Binding-site contacts:
Ligand atom O5' contacts residue ARG19 of chain 46.A at 2.1 Å (salt-bridge).
Ligand atom O3' contacts residue ARG15 of chain 46.A at 3.1 Å (salt-bridge).
Ligand atom OP1 contacts residue ARG19 of chain 46.A at 4.1 Å.
Ligand atom O2 contacts residue A2 of chain 46.B at 3.7 Å.
Ligand atom O2 contacts residue A1 of chain 46.B at 2.7 Å (h-bond).
Ligand atom C4 contacts residue A1 of chain 46.B at 3.4 Å.
Ligand atom C2' contacts residue ARG19 of chain 46.A at 3.6 Å.
Ligand atom O4 contacts residue A3 of chain 46.B at 2.8 Å (h-bond).
Ligand atom C5' contacts residue ARG15 of chain 46.A at 2.5 Å.
Ligand atom N3 contacts residue A3 of chain 46.B at 2.8 Å (h-bond).
Ligand atom O4' contacts residue ARG19 of chain 46.A at 3.9 Å.
Ligand atom C2 contacts residue A1 of chain 46.B at 3.1 Å.
Ligand atom OP2 contacts residue ARG15 of chain 46.A at 2.5 Å.
Ligand atom C3' contacts residue ARG19 of chain 46.A at 3.4 Å.
Ligand atom OP1 contacts residue LYS18 of chain 46.A at 3.7 Å.
Ligand atom C4' contacts residue ARG19 of chain 46.A at 3.7 Å.
Ligand atom C3' contacts residue ARG15 of chain 46.A at 3.8 Å.
Ligand atom OP1 contacts residue ARG15 of chain 46.A at 2.5 Å.
Ligand atom C5' contacts residue ARG19 of chain 46.A at 3.2 Å.
Ligand atom P contacts residue ARG15 of chain 46.A at 3.1 Å.
Ligand atom O2 contacts residue A3 of chain 46.B at 3.2 Å.
Ligand atom C4 contacts residue ARG19 of chain 46.A at 3.9 Å.
Ligand atom P contacts residue ARG19 of chain 46.A at 2.8 Å.
Ligand atom O3' contacts residue ARG19 of chain 46.A at 3.6 Å (salt-bridge).
Ligand atom O4 contacts residue A1 of chain 46.B at 3.0 Å (h-bond).
Ligand atom OP1 contacts residue MET14 of chain 46.A at 3.8 Å.
Ligand atom C4' contacts residue ARG15 of chain 46.A at 3.3 Å.
Ligand atom C4 contacts residue A3 of chain 46.B at 3.6 Å.
Ligand atom N1 contacts residue ARG19 of chain 46.A at 3.9 Å.
Ligand atom O5' contacts residue ARG15 of chain 46.A at 3.6 Å.
Ligand atom OP2 contacts residue ARG19 of chain 46.A at 2.1 Å (salt-bridge).
Ligand atom C2 contacts residue A3 of chain 46.B at 3.5 Å.
Ligand atom N1 contacts residue A3 of chain 46.B at 4.3 Å.
Ligand atom C2 contacts residue A2 of chain 46.B at 3.9 Å.
Ligand atom C5 contacts residue ARG19 of chain 46.A at 2.9 Å.
Ligand atom C1' contacts residue ARG19 of chain 46.A at 4.3 Å.
Ligand atom N3 contacts residue A2 of chain 46.B at 3.7 Å.
Ligand atom C6 contacts residue ARG19 of chain 46.A at 2.7 Å.
Ligand atom N3 contacts residue A1 of chain 46.B at 2.7 Å (h-bond).
Ligand atom OP2 contacts residue ALA16 of chain 46.A at 4.1 Å.

Sequence of chain 46.A:
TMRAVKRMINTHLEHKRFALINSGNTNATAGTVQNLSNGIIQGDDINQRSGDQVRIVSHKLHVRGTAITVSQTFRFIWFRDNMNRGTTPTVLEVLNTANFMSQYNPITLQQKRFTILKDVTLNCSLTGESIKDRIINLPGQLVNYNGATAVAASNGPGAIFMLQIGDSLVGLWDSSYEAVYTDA

The protein below binds the small molecule below.
Small molecule (SMILES): O=c1ccn([C@@H]2O[C@H](CO[P](=O)(O)O[C@H]3[C@@H](O)[C@H](n4ccc(=O)[nH]c4=O)O[C@@H]3CO[P](=O)(O)O[C@H]3[C@@H](O)[C@H](n4ccc(=O)[nH]c4=O)O[C@@H]3CO[P](=O)(O)O[C@H]3[C@@H](O)[C@H](n4ccc(=O)[nH]c4=O)O[C@@H]3COP(=O)=O)[C@@H](O)[C@H]2O)c(=O)[nH]1